Binding-site contacts:
Ligand atom O7 contacts residue THR153 of chain 1.A at 4.4 Å.
Ligand atom C1 contacts residue ASN100 of chain 1.A at 1.4 Å.
Ligand atom C4 contacts residue ASN100 of chain 1.A at 4.2 Å.
Ligand atom C2 contacts residue ASN100 of chain 1.A at 2.4 Å.
Ligand atom C7 contacts residue ASN100 of chain 1.A at 3.3 Å.
Ligand atom C8 contacts residue ASN100 of chain 1.A at 4.4 Å.
Ligand atom C3 contacts residue ASN100 of chain 1.A at 3.7 Å.
Ligand atom N2 contacts residue ASN100 of chain 1.A at 2.8 Å (h-bond).
Ligand atom O7 contacts residue ASN100 of chain 1.A at 3.3 Å (h-bond).
Ligand atom C5 contacts residue ASN100 of chain 1.A at 3.7 Å.
Ligand atom O5 contacts residue ASN100 of chain 1.A at 2.4 Å (h-bond).

This protein binds this small molecule.
Small molecule (SMILES): CC(=O)N[C@H]1[C@H](O[C@H]2[C@H](O)[C@@H](NC(C)=O)CO[C@@H]2CO)O[C@H](CO)[C@@H](O)[C@@H]1O

Sequence of chain 1.A:
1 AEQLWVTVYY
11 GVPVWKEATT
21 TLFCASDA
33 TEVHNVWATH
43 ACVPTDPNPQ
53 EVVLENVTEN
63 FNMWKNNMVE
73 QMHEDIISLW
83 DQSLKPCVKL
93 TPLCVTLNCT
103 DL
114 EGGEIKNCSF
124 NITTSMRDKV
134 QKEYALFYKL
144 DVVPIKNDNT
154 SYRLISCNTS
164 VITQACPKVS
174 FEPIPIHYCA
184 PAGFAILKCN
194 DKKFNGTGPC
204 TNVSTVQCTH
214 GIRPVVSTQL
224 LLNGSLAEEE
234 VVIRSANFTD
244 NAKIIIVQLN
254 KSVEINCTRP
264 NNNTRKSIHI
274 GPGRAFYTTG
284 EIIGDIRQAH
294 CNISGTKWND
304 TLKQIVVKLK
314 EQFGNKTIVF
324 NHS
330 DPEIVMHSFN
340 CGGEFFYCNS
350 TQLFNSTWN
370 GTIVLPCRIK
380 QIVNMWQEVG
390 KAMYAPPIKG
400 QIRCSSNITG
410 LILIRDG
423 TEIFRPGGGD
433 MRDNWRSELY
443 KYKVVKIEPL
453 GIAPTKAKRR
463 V